The small molecule below binds the protein below.
Small molecule (SMILES): COCC(CCO[C@H]1CC[C@@]2(C)C(=CC[C@H]3[C@@H]4C[C@@H]5O[C@]6(CC[C@@H](C)CO6)[C@@H](C)[C@@H]5[C@@]4(C)CC[C@@H]32)C1)COC

Binding-site contacts:
Ligand atom C18 contacts residue PHE319 of chain 1.E at 4.4 Å (hydrophobic).
Ligand atom O80 contacts residue ALA522 of chain 1.E at 3.7 Å.
Ligand atom C09 contacts residue PHE319 of chain 1.E at 3.8 Å (hydrophobic).
Ligand atom O49 contacts residue TRP315 of chain 1.E at 3.9 Å.
Ligand atom C75 contacts residue MET521 of chain 1.E at 4.3 Å (hydrophobic).
Ligand atom C10 contacts residue PHE319 of chain 1.E at 4.1 Å (hydrophobic).
Ligand atom C21 contacts residue TRP315 of chain 1.E at 4.0 Å (hydrophobic).
Ligand atom C19 contacts residue TRP315 of chain 1.E at 4.5 Å (hydrophobic).
Ligand atom C50 contacts residue TRP315 of chain 1.E at 4.2 Å (hydrophobic).
Ligand atom C19 contacts residue PHE319 of chain 1.E at 4.0 Å (hydrophobic).
Ligand atom C24 contacts residue TRP318 of chain 1.E at 4.0 Å (hydrophobic).
Ligand atom C12 contacts residue PHE319 of chain 1.E at 4.0 Å (hydrophobic).
Ligand atom C26 contacts residue TRP318 of chain 1.E at 3.9 Å (hydrophobic).
Ligand atom C18 contacts residue TRP318 of chain 1.E at 3.9 Å (hydrophobic).
Ligand atom C21 contacts residue TRP318 of chain 1.E at 3.9 Å (hydrophobic).
Ligand atom C78 contacts residue ALA522 of chain 1.E at 4.2 Å (hydrophobic).
Ligand atom C77 contacts residue VAL525 of chain 1.E at 3.8 Å (hydrophobic).
Ligand atom C17 contacts residue TRP315 of chain 1.E at 4.1 Å (hydrophobic).
Ligand atom C79 contacts residue ALA522 of chain 1.E at 4.1 Å (hydrophobic).
Ligand atom C77 contacts residue ALA522 of chain 1.E at 4.1 Å (hydrophobic).
Ligand atom C24 contacts residue TRP315 of chain 1.E at 4.1 Å (hydrophobic).
Ligand atom O20 contacts residue TRP315 of chain 1.E at 4.3 Å.
Ligand atom C22 contacts residue TRP315 of chain 1.E at 4.1 Å (hydrophobic).
Ligand atom O25 contacts residue TRP318 of chain 1.E at 4.4 Å.
Ligand atom C75 contacts residue LEU518 of chain 1.E at 4.0 Å (hydrophobic).
Ligand atom C75 contacts residue ALA522 of chain 1.E at 3.8 Å (hydrophobic).
Ligand atom C10 contacts residue LEU518 of chain 1.E at 4.2 Å (hydrophobic).
Ligand atom C18 contacts residue TRP315 of chain 1.E at 4.3 Å (hydrophobic).

Sequence of chain 1.E:
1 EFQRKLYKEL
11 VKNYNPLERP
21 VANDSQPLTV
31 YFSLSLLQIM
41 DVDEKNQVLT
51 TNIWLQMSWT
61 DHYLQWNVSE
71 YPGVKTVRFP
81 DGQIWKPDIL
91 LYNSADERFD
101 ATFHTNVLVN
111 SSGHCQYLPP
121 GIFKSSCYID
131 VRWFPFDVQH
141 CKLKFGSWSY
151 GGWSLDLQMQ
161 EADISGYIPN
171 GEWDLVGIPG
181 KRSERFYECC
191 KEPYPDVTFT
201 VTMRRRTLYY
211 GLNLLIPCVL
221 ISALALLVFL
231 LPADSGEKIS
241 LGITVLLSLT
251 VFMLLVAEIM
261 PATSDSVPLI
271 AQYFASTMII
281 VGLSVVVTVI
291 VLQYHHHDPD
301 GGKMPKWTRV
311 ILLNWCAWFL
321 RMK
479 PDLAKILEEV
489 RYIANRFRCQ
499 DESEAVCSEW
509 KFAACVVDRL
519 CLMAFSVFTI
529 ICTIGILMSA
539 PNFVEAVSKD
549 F